Sequence of chain 1.A:
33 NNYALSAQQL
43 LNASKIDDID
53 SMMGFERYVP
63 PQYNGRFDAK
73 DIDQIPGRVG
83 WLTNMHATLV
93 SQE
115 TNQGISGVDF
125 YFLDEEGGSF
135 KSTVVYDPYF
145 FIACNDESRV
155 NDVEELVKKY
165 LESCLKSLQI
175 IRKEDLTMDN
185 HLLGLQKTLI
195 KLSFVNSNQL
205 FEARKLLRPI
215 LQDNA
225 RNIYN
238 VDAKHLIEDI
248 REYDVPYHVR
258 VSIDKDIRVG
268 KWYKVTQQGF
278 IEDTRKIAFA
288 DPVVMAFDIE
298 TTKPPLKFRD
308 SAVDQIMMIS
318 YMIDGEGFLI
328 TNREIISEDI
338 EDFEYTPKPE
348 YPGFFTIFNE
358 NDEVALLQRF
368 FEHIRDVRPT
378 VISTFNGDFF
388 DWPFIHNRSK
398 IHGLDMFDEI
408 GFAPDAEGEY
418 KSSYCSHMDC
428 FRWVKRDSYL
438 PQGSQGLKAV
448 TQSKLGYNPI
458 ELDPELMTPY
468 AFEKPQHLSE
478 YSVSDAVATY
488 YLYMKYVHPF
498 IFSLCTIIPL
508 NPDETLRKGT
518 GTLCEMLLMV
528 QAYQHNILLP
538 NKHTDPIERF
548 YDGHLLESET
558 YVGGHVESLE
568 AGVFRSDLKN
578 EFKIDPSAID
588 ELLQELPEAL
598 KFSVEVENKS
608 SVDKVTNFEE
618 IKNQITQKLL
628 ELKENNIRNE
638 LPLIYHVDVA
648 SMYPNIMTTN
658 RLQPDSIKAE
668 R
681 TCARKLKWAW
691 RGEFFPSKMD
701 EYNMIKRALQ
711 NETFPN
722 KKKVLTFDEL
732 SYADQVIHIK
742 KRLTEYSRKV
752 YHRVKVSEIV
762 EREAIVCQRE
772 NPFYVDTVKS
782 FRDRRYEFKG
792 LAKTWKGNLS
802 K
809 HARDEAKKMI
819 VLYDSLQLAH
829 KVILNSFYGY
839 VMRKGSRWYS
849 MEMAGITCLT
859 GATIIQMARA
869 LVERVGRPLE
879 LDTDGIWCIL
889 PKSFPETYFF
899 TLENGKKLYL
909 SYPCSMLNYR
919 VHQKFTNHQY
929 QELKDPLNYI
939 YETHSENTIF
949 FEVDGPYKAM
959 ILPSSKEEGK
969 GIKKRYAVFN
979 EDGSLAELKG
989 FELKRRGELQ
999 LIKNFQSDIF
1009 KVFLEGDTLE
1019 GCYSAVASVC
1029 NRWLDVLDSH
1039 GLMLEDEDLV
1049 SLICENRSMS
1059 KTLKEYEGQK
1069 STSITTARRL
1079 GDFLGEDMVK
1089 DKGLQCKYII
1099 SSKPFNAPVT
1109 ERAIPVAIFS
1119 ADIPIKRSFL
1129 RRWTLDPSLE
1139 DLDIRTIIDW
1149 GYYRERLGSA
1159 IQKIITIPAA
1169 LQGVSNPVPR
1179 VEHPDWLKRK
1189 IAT

Binding-site contacts:
Ligand atom O1A contacts residue ASP882 of chain 1.A at 2.9 Å (salt-bridge).
Ligand atom O3G contacts residue ASP645 of chain 1.A at 3.1 Å (salt-bridge).
Ligand atom O2G contacts residue ARG786 of chain 1.A at 2.8 Å (salt-bridge).
Ligand atom O3A contacts residue CA1 of chain 1.E at 3.6 Å.
Ligand atom O3B contacts residue CA1 of chain 1.E at 3.8 Å.
Ligand atom O2B contacts residue VAL646 of chain 1.A at 3.1 Å (h-bond).
Ligand atom C4 contacts residue ASN833 of chain 1.A at 3.7 Å.
Ligand atom O3B contacts residue ARG786 of chain 1.A at 3.1 Å (salt-bridge).
Ligand atom C8 contacts residue ASN833 of chain 1.A at 3.5 Å.
Ligand atom PB contacts residue CA1 of chain 1.E at 3.2 Å.
Ligand atom C5 contacts residue ASN833 of chain 1.A at 3.7 Å.
Ligand atom O2B contacts residue CA1 of chain 1.E at 2.2 Å.
Ligand atom O3' contacts residue TYR650 of chain 1.A at 3.0 Å (h-bond).
Ligand atom O3A contacts residue LYS829 of chain 1.A at 3.1 Å.
Ligand atom O2B contacts residue MET649 of chain 1.A at 3.1 Å (h-bond).
Ligand atom O2B contacts residue SER648 of chain 1.A at 3.4 Å (h-bond).
Ligand atom PB contacts residue SER648 of chain 1.A at 3.7 Å.
Ligand atom O2G contacts residue LYS829 of chain 1.A at 3.4 Å (salt-bridge).
Ligand atom O2B contacts residue ASP882 of chain 1.A at 3.5 Å (salt-bridge).
Ligand atom O1B contacts residue MET649 of chain 1.A at 3.7 Å.
Ligand atom PG contacts residue ARG786 of chain 1.A at 3.5 Å.
Ligand atom O1B contacts residue ASN833 of chain 1.A at 3.1 Å (h-bond).
Ligand atom O1A contacts residue ASP645 of chain 1.A at 3.7 Å.
Ligand atom O3G contacts residue VAL646 of chain 1.A at 3.5 Å (h-bond).
Ligand atom O1G contacts residue ARG786 of chain 1.A at 3.4 Å (salt-bridge).
Ligand atom PA contacts residue CA1 of chain 1.E at 3.5 Å.
Ligand atom C3' contacts residue ASN833 of chain 1.A at 3.5 Å.
Ligand atom O1A contacts residue CA1 of chain 1.E at 2.4 Å.
Ligand atom O1B contacts residue SER648 of chain 1.A at 3.5 Å.
Ligand atom O3G contacts residue CA1 of chain 1.E at 2.2 Å.
Ligand atom N9 contacts residue ASN833 of chain 1.A at 3.6 Å (h-bond).
Ligand atom O2A contacts residue LYS829 of chain 1.A at 3.3 Å (salt-bridge).
Ligand atom C2' contacts residue TYR650 of chain 1.A at 3.4 Å (hydrophobic).
Ligand atom N7 contacts residue ASN833 of chain 1.A at 3.6 Å.
Ligand atom C2' contacts residue ASN833 of chain 1.A at 3.6 Å.
Ligand atom PG contacts residue CA1 of chain 1.E at 3.5 Å.
Ligand atom O1G contacts residue SER648 of chain 1.A at 3.3 Å (h-bond).
Ligand atom O3' contacts residue ASN833 of chain 1.A at 3.8 Å.
Ligand atom O3B contacts residue SER648 of chain 1.A at 3.4 Å (h-bond).
Ligand atom O3' contacts residue MET649 of chain 1.A at 3.2 Å (h-bond).

The small molecule below binds the protein below.
Small molecule (SMILES): Nc1ncnc2c1ncn2[C@H]1C[C@H](O)[C@@H](CO[P](=O)(O)O[P](=O)(O)OP(=O)(O)O)O1